Sequence of chain 1.D:
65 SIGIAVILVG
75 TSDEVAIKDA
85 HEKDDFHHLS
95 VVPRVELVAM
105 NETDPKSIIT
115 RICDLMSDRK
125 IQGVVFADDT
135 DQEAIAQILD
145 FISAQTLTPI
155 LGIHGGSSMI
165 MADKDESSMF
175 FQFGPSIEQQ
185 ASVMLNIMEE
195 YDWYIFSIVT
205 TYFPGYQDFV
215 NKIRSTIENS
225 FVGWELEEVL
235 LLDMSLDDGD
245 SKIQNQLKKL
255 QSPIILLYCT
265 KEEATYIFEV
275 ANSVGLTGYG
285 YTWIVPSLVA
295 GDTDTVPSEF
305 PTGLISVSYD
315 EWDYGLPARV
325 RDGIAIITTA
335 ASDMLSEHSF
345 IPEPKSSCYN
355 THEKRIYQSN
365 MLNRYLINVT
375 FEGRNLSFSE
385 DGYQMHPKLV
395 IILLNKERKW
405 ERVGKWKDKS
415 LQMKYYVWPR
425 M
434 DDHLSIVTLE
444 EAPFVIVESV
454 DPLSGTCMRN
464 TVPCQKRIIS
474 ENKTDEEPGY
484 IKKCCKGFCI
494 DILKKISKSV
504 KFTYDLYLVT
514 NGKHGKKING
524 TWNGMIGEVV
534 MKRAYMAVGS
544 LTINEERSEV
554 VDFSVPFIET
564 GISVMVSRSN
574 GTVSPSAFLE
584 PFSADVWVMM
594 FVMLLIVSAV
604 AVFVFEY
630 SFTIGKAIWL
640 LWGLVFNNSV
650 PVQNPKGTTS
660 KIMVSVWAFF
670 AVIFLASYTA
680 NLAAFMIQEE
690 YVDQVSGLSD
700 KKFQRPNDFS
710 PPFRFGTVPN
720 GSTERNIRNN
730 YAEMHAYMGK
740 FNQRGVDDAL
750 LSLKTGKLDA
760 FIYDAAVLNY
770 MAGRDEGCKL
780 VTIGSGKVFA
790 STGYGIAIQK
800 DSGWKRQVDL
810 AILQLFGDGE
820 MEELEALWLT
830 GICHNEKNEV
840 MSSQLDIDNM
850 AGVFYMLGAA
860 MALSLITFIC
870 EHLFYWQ

The protein below binds the small molecule below.
Small molecule (SMILES): CC(=O)N[C@@H]1[C@@H](O)[C@H](O)[C@@H](CO)O[C@H]1O

Binding-site contacts:
Ligand atom C5 contacts residue ASN522 of chain 1.D at 3.7 Å.
Ligand atom C7 contacts residue ASN522 of chain 1.D at 3.6 Å.
Ligand atom C2 contacts residue ASN522 of chain 1.D at 2.5 Å.
Ligand atom C4 contacts residue ASN522 of chain 1.D at 4.2 Å.
Ligand atom O7 contacts residue ASN522 of chain 1.D at 4.0 Å.
Ligand atom C1 contacts residue ASN522 of chain 1.D at 1.4 Å.
Ligand atom N2 contacts residue ASN522 of chain 1.D at 2.9 Å (h-bond).
Ligand atom C3 contacts residue ASN522 of chain 1.D at 3.8 Å.
Ligand atom O5 contacts residue ASN522 of chain 1.D at 2.4 Å (h-bond).